Sequence of chain 2.A:
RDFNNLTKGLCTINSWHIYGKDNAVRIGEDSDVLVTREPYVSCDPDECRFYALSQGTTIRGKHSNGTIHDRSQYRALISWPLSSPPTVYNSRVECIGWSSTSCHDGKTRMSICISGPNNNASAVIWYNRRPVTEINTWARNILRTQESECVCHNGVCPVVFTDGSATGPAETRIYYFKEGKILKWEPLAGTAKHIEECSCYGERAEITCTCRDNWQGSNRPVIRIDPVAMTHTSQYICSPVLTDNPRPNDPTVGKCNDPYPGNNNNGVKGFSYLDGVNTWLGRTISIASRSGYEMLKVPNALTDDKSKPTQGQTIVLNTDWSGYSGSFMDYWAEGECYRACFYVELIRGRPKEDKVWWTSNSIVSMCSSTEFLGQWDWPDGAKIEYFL

The protein below binds the small molecule below.
Small molecule (SMILES): CC(=O)N[C@H]1[C@H](O[C@H]2[C@H](O)[C@@H](NC(C)=O)CO[C@@H]2CO)O[C@H](CO)[C@@H](O[C@@H]2O[C@H](CO[C@H]3O[C@H](CO)[C@@H](O)[C@H](O)[C@@H]3O)[C@@H](O)[C@H](O[C@H]3O[C@H](CO)[C@@H](O)[C@H](O)[C@@H]3O[C@H]3O[C@H](CO)[C@@H](O)[C@H](O)[C@@H]3O[C@H]3O[C@H](CO)[C@@H](O)[C@H](O)[C@@H]3O)[C@@H]2O)[C@@H]1O

Sequence of chain 1.A:
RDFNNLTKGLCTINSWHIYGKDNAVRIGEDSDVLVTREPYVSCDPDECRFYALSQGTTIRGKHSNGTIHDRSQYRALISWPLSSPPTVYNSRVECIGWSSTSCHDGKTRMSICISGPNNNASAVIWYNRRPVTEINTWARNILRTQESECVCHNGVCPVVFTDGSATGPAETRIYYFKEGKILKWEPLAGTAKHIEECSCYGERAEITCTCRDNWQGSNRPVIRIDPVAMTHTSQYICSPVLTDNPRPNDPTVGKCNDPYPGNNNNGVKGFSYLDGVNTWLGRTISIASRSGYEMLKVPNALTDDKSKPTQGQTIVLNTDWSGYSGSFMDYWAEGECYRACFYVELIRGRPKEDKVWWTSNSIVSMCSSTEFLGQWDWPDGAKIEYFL

Binding-site contacts:
Ligand atom C7 contacts residue ASN120 of chain 1.A at 3.6 Å.
Ligand atom O3 contacts residue ASN249 of chain 2.A at 2.6 Å (h-bond).
Ligand atom O3 contacts residue GLN311 of chain 2.A at 3.2 Å.
Ligand atom O3 contacts residue ARG283 of chain 2.A at 3.0 Å (salt-bridge).
Ligand atom C6 contacts residue LEU373 of chain 2.A at 3.3 Å (hydrophobic).
Ligand atom O3 contacts residue ASP250 of chain 2.A at 2.9 Å (salt-bridge).
Ligand atom C5 contacts residue ASN120 of chain 1.A at 3.7 Å.
Ligand atom O6 contacts residue ILE285 of chain 2.A at 2.9 Å (h-bond).
Ligand atom O3 contacts residue GLY312 of chain 2.A at 3.0 Å (h-bond).
Ligand atom O5 contacts residue GLN375 of chain 2.A at 3.4 Å (h-bond).
Ligand atom C1 contacts residue ASN120 of chain 1.A at 1.5 Å.
Ligand atom O6 contacts residue LYS308 of chain 2.A at 2.9 Å (salt-bridge).
Ligand atom N2 contacts residue ARG140 of chain 1.A at 3.5 Å (salt-bridge).
Ligand atom C3 contacts residue GLU294 of chain 2.A at 3.4 Å.
Ligand atom C3 contacts residue GLY312 of chain 2.A at 3.1 Å.
Ligand atom O6 contacts residue GLN375 of chain 2.A at 3.3 Å.
Ligand atom O3 contacts residue LEU296 of chain 2.A at 3.5 Å.
Ligand atom O6 contacts residue ASP250 of chain 2.A at 2.6 Å (salt-bridge).
Ligand atom C6 contacts residue ASP250 of chain 2.A at 3.5 Å.
Ligand atom O2 contacts residue ASN249 of chain 2.A at 3.3 Å (h-bond).
Ligand atom C8 contacts residue ASN119 of chain 1.A at 3.5 Å.
Ligand atom O6 contacts residue THR310 of chain 2.A at 3.6 Å (h-bond).
Ligand atom O4 contacts residue ILE287 of chain 2.A at 3.2 Å.
Ligand atom O2 contacts residue LEU296 of chain 2.A at 3.5 Å.
Ligand atom C4 contacts residue GLU294 of chain 2.A at 3.7 Å.
Ligand atom C8 contacts residue ARG140 of chain 1.A at 3.2 Å.
Ligand atom O5 contacts residue ASP250 of chain 2.A at 3.5 Å (salt-bridge).
Ligand atom C2 contacts residue ASN120 of chain 1.A at 2.4 Å.
Ligand atom O4 contacts residue GLU294 of chain 2.A at 3.0 Å (salt-bridge).
Ligand atom O5 contacts residue GLY374 of chain 2.A at 3.2 Å.
Ligand atom O5 contacts residue ASN120 of chain 1.A at 2.4 Å (h-bond).
Ligand atom C6 contacts residue PRO309 of chain 2.A at 3.7 Å (hydrophobic).
Ligand atom O3 contacts residue GLU294 of chain 2.A at 2.7 Å (salt-bridge).
Ligand atom O4 contacts residue GLY312 of chain 2.A at 3.6 Å.
Ligand atom C6 contacts residue ILE285 of chain 2.A at 3.5 Å (hydrophobic).
Ligand atom O5 contacts residue GLY312 of chain 2.A at 3.7 Å.
Ligand atom N2 contacts residue ASN120 of chain 1.A at 2.9 Å (h-bond).
Ligand atom C4 contacts residue ILE287 of chain 2.A at 3.7 Å (hydrophobic).
Ligand atom O4 contacts residue ARG247 of chain 2.A at 3.4 Å (salt-bridge).
Ligand atom O2 contacts residue GLY312 of chain 2.A at 3.2 Å.